Sequence of chain 1.A:
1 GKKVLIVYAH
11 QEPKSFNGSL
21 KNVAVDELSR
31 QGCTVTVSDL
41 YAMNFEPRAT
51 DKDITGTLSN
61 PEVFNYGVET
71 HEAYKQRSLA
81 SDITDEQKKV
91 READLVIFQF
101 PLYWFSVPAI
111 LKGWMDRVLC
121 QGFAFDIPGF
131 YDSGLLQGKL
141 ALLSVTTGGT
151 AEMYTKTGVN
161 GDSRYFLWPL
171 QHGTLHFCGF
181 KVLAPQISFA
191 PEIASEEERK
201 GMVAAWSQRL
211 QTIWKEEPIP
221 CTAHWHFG

Binding-site contacts:
Ligand atom CAI contacts residue FAD1 of chain 1.D at 3.3 Å.
Ligand atom CAQ contacts residue FAD1 of chain 1.D at 3.3 Å.
Ligand atom NAY contacts residue FAD1 of chain 1.D at 3.3 Å.
Ligand atom CAX contacts residue PHE125 of chain 1.B at 3.5 Å (hydrophobic).
Ligand atom CAA contacts residue PHE177 of chain 1.B at 3.4 Å (hydrophobic).
Ligand atom CAR contacts residue FAD1 of chain 1.D at 3.6 Å.
Ligand atom CAA contacts residue FAD1 of chain 1.D at 3.7 Å.
Ligand atom NAY contacts residue PHE125 of chain 1.B at 3.4 Å.
Ligand atom CAA contacts residue PHE105 of chain 1.A at 2.9 Å (hydrophobic).
Ligand atom CAH contacts residue FAD1 of chain 1.D at 3.7 Å.
Ligand atom CAX contacts residue FAD1 of chain 1.D at 3.3 Å.
Ligand atom CAK contacts residue PHE177 of chain 1.B at 3.8 Å (hydrophobic).
Ligand atom CAL contacts residue GLU192 of chain 1.A at 3.5 Å.
Ligand atom CAV contacts residue FAD1 of chain 1.D at 3.3 Å.
Ligand atom CAF contacts residue FAD1 of chain 1.D at 3.3 Å.
Ligand atom NAO contacts residue FAD1 of chain 1.D at 3.8 Å.
Ligand atom CAU contacts residue FAD1 of chain 1.D at 3.3 Å.
Ligand atom CAJ contacts residue FAD1 of chain 1.D at 3.3 Å.
Ligand atom CAS contacts residue FAD1 of chain 1.D at 3.5 Å.
Ligand atom CAW contacts residue FAD1 of chain 1.D at 3.5 Å.
Ligand atom CAI contacts residue TRP104 of chain 1.A at 3.2 Å (hydrophobic).
Ligand atom OAD contacts residue GLY148 of chain 1.A at 3.8 Å.
Ligand atom CAQ contacts residue PHE177 of chain 1.B at 3.4 Å (hydrophobic).
Ligand atom NAN contacts residue PHE125 of chain 1.B at 3.3 Å.
Ligand atom CAF contacts residue PHE177 of chain 1.B at 3.5 Å (hydrophobic).
Ligand atom OAP contacts residue PHE177 of chain 1.B at 3.3 Å.
Ligand atom OAD contacts residue FAD1 of chain 1.D at 3.6 Å.
Ligand atom CAT contacts residue FAD1 of chain 1.D at 3.4 Å.
Ligand atom CAF contacts residue TRP104 of chain 1.A at 3.4 Å (hydrophobic).
Ligand atom CAA contacts residue GLY173 of chain 1.B at 3.5 Å.
Ligand atom CAI contacts residue PHE177 of chain 1.B at 3.7 Å (hydrophobic).
Ligand atom OAP contacts residue PHE105 of chain 1.A at 3.8 Å.
Ligand atom NAN contacts residue FAD1 of chain 1.D at 3.3 Å.
Ligand atom CAT contacts residue PHE125 of chain 1.B at 3.5 Å (hydrophobic).
Ligand atom CAH contacts residue GLY67 of chain 1.B at 3.9 Å.
Ligand atom OAP contacts residue FAD1 of chain 1.D at 3.5 Å (h-bond).
Ligand atom CAK contacts residue FAD1 of chain 1.D at 3.5 Å.
Ligand atom CAG contacts residue FAD1 of chain 1.D at 3.9 Å.
Ligand atom CAJ contacts residue TRP104 of chain 1.A at 3.7 Å (hydrophobic).
Ligand atom CAJ contacts residue PHE125 of chain 1.B at 3.3 Å (hydrophobic).

Sequence of chain 1.B:
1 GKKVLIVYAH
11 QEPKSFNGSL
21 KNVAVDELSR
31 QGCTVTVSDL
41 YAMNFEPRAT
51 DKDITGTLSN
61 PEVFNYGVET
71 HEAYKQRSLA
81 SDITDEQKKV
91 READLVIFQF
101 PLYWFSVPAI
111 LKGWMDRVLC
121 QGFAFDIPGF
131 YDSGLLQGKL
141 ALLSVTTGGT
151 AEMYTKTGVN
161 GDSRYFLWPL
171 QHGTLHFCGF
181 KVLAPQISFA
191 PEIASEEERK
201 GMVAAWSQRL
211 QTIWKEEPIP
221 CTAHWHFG

This small molecule binds to this protein.
Small molecule (SMILES): COc1ccc2c(c1)c(O)c1c3c(ncn32)CCC1NCC[N+](C)(C)O